Sequence of chain 1.D:
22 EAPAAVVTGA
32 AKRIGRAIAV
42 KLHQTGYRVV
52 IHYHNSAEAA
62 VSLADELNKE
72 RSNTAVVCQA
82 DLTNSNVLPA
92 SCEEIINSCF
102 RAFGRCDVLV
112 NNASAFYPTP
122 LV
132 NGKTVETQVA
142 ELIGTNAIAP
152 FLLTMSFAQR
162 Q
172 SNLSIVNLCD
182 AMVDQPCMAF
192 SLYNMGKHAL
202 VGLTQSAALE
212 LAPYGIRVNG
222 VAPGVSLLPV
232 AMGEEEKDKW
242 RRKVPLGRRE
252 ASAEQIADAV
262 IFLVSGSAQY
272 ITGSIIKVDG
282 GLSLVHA

Binding-site contacts:
Ligand atom C6 contacts residue PHE117 of chain 1.D at 3.6 Å (hydrophobic).
Ligand atom NAO contacts residue NAP1 of chain 1.N at 3.6 Å (h-bond).
Ligand atom C4 contacts residue NAP1 of chain 1.N at 3.5 Å.
Ligand atom C2 contacts residue PHE117 of chain 1.D at 3.4 Å (hydrophobic).
Ligand atom CAB contacts residue PHE117 of chain 1.D at 3.7 Å (hydrophobic).
Ligand atom CAF contacts residue NAP1 of chain 1.N at 3.3 Å.
Ligand atom CAC contacts residue PHE117 of chain 1.D at 3.6 Å (hydrophobic).
Ligand atom CAE contacts residue PRO230 of chain 1.D at 4.0 Å (hydrophobic).
Ligand atom N1 contacts residue NAP1 of chain 1.N at 2.7 Å (h-bond).
Ligand atom CAC contacts residue JR21 of chain 1.P at 3.8 Å.
Ligand atom CAB contacts residue JR21 of chain 1.P at 3.3 Å.
Ligand atom NAA contacts residue PHE117 of chain 1.D at 3.5 Å.
Ligand atom NAJ contacts residue TYR194 of chain 1.D at 2.8 Å (h-bond).
Ligand atom CAD contacts residue PRO230 of chain 1.D at 3.6 Å (hydrophobic).
Ligand atom N1 contacts residue PHE117 of chain 1.D at 3.7 Å.
Ligand atom C4 contacts residue PHE117 of chain 1.D at 3.5 Å (hydrophobic).
Ligand atom CAG contacts residue NAP1 of chain 1.N at 3.4 Å.
Ligand atom NAJ contacts residue ASP181 of chain 1.D at 3.7 Å.
Ligand atom CAD contacts residue ARG34 of chain 1.D at 3.5 Å.
Ligand atom CAB contacts residue NAP1 of chain 1.N at 3.2 Å.
Ligand atom CAC contacts residue NAP1 of chain 1.N at 3.5 Å.
Ligand atom C4 contacts residue TYR194 of chain 1.D at 3.5 Å (hydrophobic).
Ligand atom N3 contacts residue NAP1 of chain 1.N at 2.7 Å (h-bond).
Ligand atom NAJ contacts residue NAP1 of chain 1.N at 3.5 Å.
Ligand atom CAG contacts residue JR21 of chain 1.P at 3.9 Å.
Ligand atom CAB contacts residue TYR194 of chain 1.D at 3.9 Å (hydrophobic).
Ligand atom C2 contacts residue SER115 of chain 1.D at 3.7 Å.
Ligand atom N3 contacts residue SER115 of chain 1.D at 3.8 Å.
Ligand atom NAA contacts residue SER115 of chain 1.D at 2.8 Å (h-bond).
Ligand atom NAA contacts residue NAP1 of chain 1.N at 3.0 Å (h-bond).
Ligand atom C6 contacts residue NAP1 of chain 1.N at 3.6 Å.
Ligand atom C5 contacts residue PHE117 of chain 1.D at 3.8 Å (hydrophobic).
Ligand atom C5 contacts residue NAP1 of chain 1.N at 3.7 Å.
Ligand atom C2 contacts residue NAP1 of chain 1.N at 3.2 Å.
Ligand atom CAB contacts residue ASP181 of chain 1.D at 4.1 Å.
Ligand atom NAJ contacts residue PHE117 of chain 1.D at 3.7 Å.
Ligand atom N3 contacts residue PHE117 of chain 1.D at 3.7 Å.
Ligand atom NAO contacts residue PHE117 of chain 1.D at 3.8 Å.
Ligand atom CAF contacts residue ARG34 of chain 1.D at 4.0 Å.
Ligand atom N3 contacts residue TYR194 of chain 1.D at 3.7 Å.

This small molecule binds to this protein.
Small molecule (SMILES): Nc1nc(N2CCCC2)c2cc[nH]c2n1